Sequence of chain 2.C:
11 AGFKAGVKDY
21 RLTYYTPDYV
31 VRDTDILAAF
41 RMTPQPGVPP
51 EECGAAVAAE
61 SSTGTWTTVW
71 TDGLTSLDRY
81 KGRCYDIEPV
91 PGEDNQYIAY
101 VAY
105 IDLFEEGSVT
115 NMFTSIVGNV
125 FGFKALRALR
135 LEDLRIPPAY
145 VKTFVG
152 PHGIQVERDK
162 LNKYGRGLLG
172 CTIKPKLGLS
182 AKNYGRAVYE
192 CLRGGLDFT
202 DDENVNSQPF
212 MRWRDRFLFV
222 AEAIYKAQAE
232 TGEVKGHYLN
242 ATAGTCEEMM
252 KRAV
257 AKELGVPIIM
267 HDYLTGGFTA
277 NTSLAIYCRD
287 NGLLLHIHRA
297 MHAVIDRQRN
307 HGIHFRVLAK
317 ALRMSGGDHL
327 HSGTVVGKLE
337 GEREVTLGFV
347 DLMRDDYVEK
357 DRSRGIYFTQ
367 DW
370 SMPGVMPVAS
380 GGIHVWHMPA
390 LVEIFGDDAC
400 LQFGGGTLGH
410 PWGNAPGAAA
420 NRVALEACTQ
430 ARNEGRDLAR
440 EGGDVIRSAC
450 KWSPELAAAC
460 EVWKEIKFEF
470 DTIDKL

Binding-site contacts:
Ligand atom O6 contacts residue GLU204 of chain 1.C at 3.1 Å (salt-bridge).
Ligand atom O4P contacts residue ARG295 of chain 1.C at 2.9 Å (salt-bridge).
Ligand atom O7 contacts residue GLU60 of chain 2.C at 3.3 Å (salt-bridge).
Ligand atom O5P contacts residue SER379 of chain 1.C at 3.3 Å (h-bond).
Ligand atom O1P contacts residue GLY404 of chain 1.C at 2.7 Å (h-bond).
Ligand atom C3 contacts residue KCX201 of chain 1.C at 3.1 Å.
Ligand atom C contacts residue ASN123 of chain 2.C at 3.5 Å.
Ligand atom O4 contacts residue SER379 of chain 1.C at 2.9 Å (h-bond).
Ligand atom O3P contacts residue GLY381 of chain 1.C at 2.8 Å (h-bond).
Ligand atom O2 contacts residue THR173 of chain 1.C at 2.8 Å (h-bond).
Ligand atom O2 contacts residue ASP203 of chain 1.C at 3.3 Å (salt-bridge).
Ligand atom O1P contacts residue THR65 of chain 2.C at 2.6 Å (h-bond).
Ligand atom O2P contacts residue GLY403 of chain 1.C at 2.9 Å (h-bond).
Ligand atom O6 contacts residue MG1 of chain 1.Y at 2.1 Å.
Ligand atom O2 contacts residue LYS175 of chain 1.C at 3.0 Å (salt-bridge).
Ligand atom O3P contacts residue LYS334 of chain 1.C at 2.9 Å (salt-bridge).
Ligand atom C2 contacts residue MG1 of chain 1.Y at 2.8 Å.
Ligand atom O6P contacts residue ARG295 of chain 1.C at 2.8 Å (salt-bridge).
Ligand atom O3 contacts residue MG1 of chain 1.Y at 2.2 Å.
Ligand atom O5P contacts residue HIS327 of chain 1.C at 2.7 Å (h-bond).
Ligand atom C contacts residue MG1 of chain 1.Y at 2.8 Å.
Ligand atom O6 contacts residue ASN123 of chain 2.C at 3.0 Å (h-bond).
Ligand atom O6 contacts residue LYS177 of chain 1.C at 2.8 Å (salt-bridge).
Ligand atom O3 contacts residue KCX201 of chain 1.C at 2.5 Å (h-bond).
Ligand atom O3P contacts residue THR65 of chain 2.C at 3.4 Å (h-bond).
Ligand atom O3 contacts residue HIS294 of chain 1.C at 3.0 Å (h-bond).
Ligand atom O3 contacts residue GLU204 of chain 1.C at 3.0 Å (salt-bridge).
Ligand atom O7 contacts residue LYS334 of chain 1.C at 2.9 Å (salt-bridge).
Ligand atom C contacts residue LYS175 of chain 1.C at 3.4 Å.
Ligand atom O3P contacts residue GLY380 of chain 1.C at 3.3 Å.
Ligand atom O6 contacts residue ASP203 of chain 1.C at 3.0 Å (salt-bridge).
Ligand atom C3 contacts residue MG1 of chain 1.Y at 3.0 Å.
Ligand atom O2 contacts residue MG1 of chain 1.Y at 2.2 Å.
Ligand atom O1 contacts residue LYS175 of chain 1.C at 3.1 Å (salt-bridge).
Ligand atom O6 contacts residue LYS175 of chain 1.C at 3.3 Å (salt-bridge).
Ligand atom O1P contacts residue LYS175 of chain 1.C at 3.3 Å.
Ligand atom O2 contacts residue KCX201 of chain 1.C at 3.1 Å (h-bond).
Ligand atom O4 contacts residue GLY380 of chain 1.C at 3.4 Å (h-bond).
Ligand atom O3P contacts residue TRP66 of chain 2.C at 3.3 Å.
Ligand atom P1 contacts residue THR65 of chain 2.C at 3.4 Å.

The small molecule below binds the protein below.
Small molecule (SMILES): O=C(O)[C@@](O)(COP(=O)(O)O)[C@H](O)[C@H](O)COP(=O)(O)O

Sequence of chain 1.C:
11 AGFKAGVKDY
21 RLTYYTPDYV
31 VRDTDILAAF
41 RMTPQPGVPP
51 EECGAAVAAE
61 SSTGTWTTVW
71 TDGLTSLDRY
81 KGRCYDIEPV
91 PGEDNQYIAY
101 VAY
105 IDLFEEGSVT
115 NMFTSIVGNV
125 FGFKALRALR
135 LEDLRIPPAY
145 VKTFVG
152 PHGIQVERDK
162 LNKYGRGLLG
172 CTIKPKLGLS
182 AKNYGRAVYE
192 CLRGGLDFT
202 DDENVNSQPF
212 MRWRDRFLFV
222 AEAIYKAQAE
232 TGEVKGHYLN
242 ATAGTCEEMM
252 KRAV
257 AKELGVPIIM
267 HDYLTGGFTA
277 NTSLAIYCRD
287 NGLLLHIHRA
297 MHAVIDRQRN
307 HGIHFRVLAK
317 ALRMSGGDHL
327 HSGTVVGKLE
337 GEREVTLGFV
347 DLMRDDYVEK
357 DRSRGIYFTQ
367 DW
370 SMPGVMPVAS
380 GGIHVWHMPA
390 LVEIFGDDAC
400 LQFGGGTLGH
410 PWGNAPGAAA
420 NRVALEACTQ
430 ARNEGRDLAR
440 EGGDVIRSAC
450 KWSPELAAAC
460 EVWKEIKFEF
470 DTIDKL